Binding-site contacts:
Ligand atom C3 contacts residue ASN420 of chain 1.G at 3.8 Å.
Ligand atom N2 contacts residue ASN420 of chain 1.G at 2.8 Å (h-bond).
Ligand atom C7 contacts residue SER419 of chain 1.G at 4.2 Å.
Ligand atom C8 contacts residue ASN420 of chain 1.G at 4.2 Å.
Ligand atom C5 contacts residue ASN420 of chain 1.G at 3.7 Å.
Ligand atom C8 contacts residue SER419 of chain 1.G at 3.3 Å.
Ligand atom C8 contacts residue SER418 of chain 1.G at 3.6 Å.
Ligand atom C8 contacts residue VAL272 of chain 1.G at 4.1 Å (hydrophobic).
Ligand atom N2 contacts residue SER419 of chain 1.G at 4.5 Å.
Ligand atom O7 contacts residue ASN420 of chain 1.G at 3.6 Å.
Ligand atom C2 contacts residue ASN420 of chain 1.G at 2.4 Å.
Ligand atom C1 contacts residue ASN420 of chain 1.G at 1.5 Å.
Ligand atom C7 contacts residue ASN420 of chain 1.G at 3.3 Å.
Ligand atom C4 contacts residue ASN420 of chain 1.G at 4.2 Å.
Ligand atom O7 contacts residue VAL272 of chain 1.G at 3.6 Å.
Ligand atom O5 contacts residue ASN420 of chain 1.G at 2.4 Å (h-bond).
Ligand atom C7 contacts residue VAL272 of chain 1.G at 4.1 Å (hydrophobic).

Sequence of chain 1.G:
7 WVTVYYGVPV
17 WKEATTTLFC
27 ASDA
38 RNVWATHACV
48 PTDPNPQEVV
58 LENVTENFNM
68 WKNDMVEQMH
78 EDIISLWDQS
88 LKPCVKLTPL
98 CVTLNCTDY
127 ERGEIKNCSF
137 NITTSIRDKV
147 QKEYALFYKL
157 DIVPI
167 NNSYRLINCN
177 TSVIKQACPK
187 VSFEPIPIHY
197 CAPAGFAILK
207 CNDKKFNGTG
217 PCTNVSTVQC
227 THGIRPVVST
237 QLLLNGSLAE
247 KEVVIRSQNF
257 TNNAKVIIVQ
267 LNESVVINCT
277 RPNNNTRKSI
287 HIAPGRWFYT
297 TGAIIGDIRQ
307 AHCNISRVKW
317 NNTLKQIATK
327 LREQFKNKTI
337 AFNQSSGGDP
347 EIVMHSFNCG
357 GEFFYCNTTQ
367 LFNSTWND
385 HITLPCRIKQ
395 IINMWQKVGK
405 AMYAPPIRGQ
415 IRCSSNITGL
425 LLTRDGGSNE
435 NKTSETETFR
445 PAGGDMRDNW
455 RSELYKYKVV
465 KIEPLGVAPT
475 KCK

This small molecule binds to this protein.
Small molecule (SMILES): CC(=O)N[C@@H]1[C@@H](O)[C@H](O)[C@@H](CO)O[C@H]1O